Binding-site contacts:
Ligand atom C9 contacts residue ARG93 of chain 1.C at 3.4 Å.
Ligand atom O1 contacts residue TYR58 of chain 1.C at 3.7 Å.
Ligand atom C7 contacts residue TYR58 of chain 1.C at 3.4 Å (hydrophobic).
Ligand atom N8 contacts residue PRO86 of chain 1.C at 3.0 Å (h-bond).
Ligand atom C5 contacts residue GLU190 of chain 1.C at 3.5 Å.
Ligand atom O3 contacts residue MET193 of chain 1.C at 3.2 Å.
Ligand atom N2 contacts residue MET193 of chain 1.C at 3.5 Å.
Ligand atom O91 contacts residue TYR58 of chain 1.C at 3.6 Å.
Ligand atom C9 contacts residue SER139 of chain 1.C at 3.5 Å.
Ligand atom O1 contacts residue GLU10 of chain 1.C at 3.0 Å (salt-bridge).
Ligand atom O91 contacts residue ARG93 of chain 1.C at 2.8 Å (salt-bridge).
Ligand atom O92 contacts residue TYR58 of chain 1.C at 3.6 Å.
Ligand atom O2 contacts residue SER139 of chain 1.C at 2.9 Å (h-bond).
Ligand atom O3 contacts residue LEU189 of chain 1.C at 3.7 Å.
Ligand atom C8 contacts residue SER139 of chain 1.C at 3.4 Å.
Ligand atom O4 contacts residue GLU190 of chain 1.C at 3.0 Å (salt-bridge).
Ligand atom O2 contacts residue GLY138 of chain 1.C at 3.4 Å.
Ligand atom C9 contacts residue THR88 of chain 1.C at 3.6 Å.
Ligand atom N8 contacts residue GLU190 of chain 1.C at 2.8 Å (salt-bridge).
Ligand atom C4 contacts residue THR140 of chain 1.C at 3.7 Å.
Ligand atom C8 contacts residue GLU190 of chain 1.C at 3.4 Å.
Ligand atom O92 contacts residue SER139 of chain 1.C at 2.7 Å (h-bond).
Ligand atom C6 contacts residue GLU190 of chain 1.C at 3.2 Å.
Ligand atom N1 contacts residue GLU190 of chain 1.C at 3.5 Å (salt-bridge).
Ligand atom N8 contacts residue THR88 of chain 1.C at 2.8 Å (h-bond).
Ligand atom O92 contacts residue GLY138 of chain 1.C at 3.3 Å.
Ligand atom C8 contacts residue THR88 of chain 1.C at 3.4 Å.
Ligand atom O2 contacts residue THR140 of chain 1.C at 2.9 Å (h-bond).
Ligand atom N1 contacts residue LEU135 of chain 1.C at 3.7 Å.
Ligand atom O91 contacts residue THR88 of chain 1.C at 2.9 Å (h-bond).
Ligand atom C4 contacts residue GLU190 of chain 1.C at 3.5 Å.
Ligand atom O1 contacts residue MET193 of chain 1.C at 3.3 Å.
Ligand atom O4 contacts residue LEU189 of chain 1.C at 3.1 Å.
Ligand atom C9 contacts residue TYR58 of chain 1.C at 3.7 Å (hydrophobic).
Ligand atom C2 contacts residue THR140 of chain 1.C at 3.4 Å.
Ligand atom O3 contacts residue GLU190 of chain 1.C at 3.3 Å (salt-bridge).
Ligand atom O92 contacts residue ARG93 of chain 1.C at 2.6 Å (salt-bridge).
Ligand atom N2 contacts residue THR171 of chain 1.C at 3.6 Å.
Ligand atom N3 contacts residue THR140 of chain 1.C at 2.8 Å (h-bond).
Ligand atom O1 contacts residue THR171 of chain 1.C at 3.1 Å (h-bond).

The small molecule below binds the protein below.
Small molecule (SMILES): N[C@@H](Cn1cc([N+](=O)[O-])c(=O)[nH]c1=O)C(=O)O

Sequence of chain 1.C:
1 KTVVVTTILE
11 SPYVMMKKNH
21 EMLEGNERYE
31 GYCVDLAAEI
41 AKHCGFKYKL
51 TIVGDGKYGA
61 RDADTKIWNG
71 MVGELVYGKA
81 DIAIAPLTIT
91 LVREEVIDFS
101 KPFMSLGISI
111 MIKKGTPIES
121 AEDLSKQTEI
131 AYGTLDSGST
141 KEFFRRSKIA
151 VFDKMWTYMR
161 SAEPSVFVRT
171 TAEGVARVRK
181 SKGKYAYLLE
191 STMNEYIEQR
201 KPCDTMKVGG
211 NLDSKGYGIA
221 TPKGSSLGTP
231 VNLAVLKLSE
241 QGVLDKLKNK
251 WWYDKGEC